A small-molecule ligand and the protein it binds are described below.
Small molecule (SMILES): CC(=O)N[C@@H]1[C@@H](O)[C@H](O)[C@@H](CO)O[C@H]1O

Sequence of chain 1.E:
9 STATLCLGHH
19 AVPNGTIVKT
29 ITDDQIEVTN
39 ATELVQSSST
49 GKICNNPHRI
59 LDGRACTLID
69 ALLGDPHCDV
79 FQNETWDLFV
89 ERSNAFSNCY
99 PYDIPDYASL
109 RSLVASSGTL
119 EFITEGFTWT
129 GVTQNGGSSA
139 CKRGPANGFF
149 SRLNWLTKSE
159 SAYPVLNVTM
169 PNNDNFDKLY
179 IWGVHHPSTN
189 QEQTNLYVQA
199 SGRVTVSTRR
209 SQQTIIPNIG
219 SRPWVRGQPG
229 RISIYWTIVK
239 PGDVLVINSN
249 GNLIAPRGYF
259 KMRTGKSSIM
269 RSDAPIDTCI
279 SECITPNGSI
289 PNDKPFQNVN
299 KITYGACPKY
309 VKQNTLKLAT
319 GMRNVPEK

Binding-site contacts:
Ligand atom O5 contacts residue ASN81 of chain 1.E at 2.4 Å (h-bond).
Ligand atom C5 contacts residue ASN81 of chain 1.E at 3.7 Å.
Ligand atom O7 contacts residue ASN81 of chain 1.E at 3.4 Å (h-bond).
Ligand atom C8 contacts residue ASN81 of chain 1.E at 3.9 Å.
Ligand atom O5 contacts residue PHE120 of chain 1.E at 4.0 Å.
Ligand atom C3 contacts residue ASN81 of chain 1.E at 3.6 Å.
Ligand atom C5 contacts residue ILE121 of chain 1.E at 4.5 Å (hydrophobic).
Ligand atom O6 contacts residue GLU119 of chain 1.E at 3.7 Å.
Ligand atom C2 contacts residue PHE120 of chain 1.E at 4.3 Å (hydrophobic).
Ligand atom C3 contacts residue PHE120 of chain 1.E at 4.1 Å (hydrophobic).
Ligand atom C2 contacts residue ASN81 of chain 1.E at 2.3 Å.
Ligand atom C1 contacts residue ASN81 of chain 1.E at 1.4 Å.
Ligand atom N2 contacts residue ASN81 of chain 1.E at 2.7 Å (h-bond).
Ligand atom C7 contacts residue ASN81 of chain 1.E at 3.1 Å.
Ligand atom C5 contacts residue PHE120 of chain 1.E at 3.8 Å (hydrophobic).
Ligand atom C1 contacts residue PHE120 of chain 1.E at 3.6 Å (hydrophobic).
Ligand atom C8 contacts residue GLN80 of chain 1.E at 3.3 Å.
Ligand atom C4 contacts residue PHE120 of chain 1.E at 4.4 Å (hydrophobic).
Ligand atom C4 contacts residue ASN81 of chain 1.E at 4.1 Å.
Ligand atom O6 contacts residue ILE121 of chain 1.E at 4.2 Å.